Binding-site contacts:
Ligand atom O29 contacts residue SER747 of chain 1.A at 4.0 Å.
Ligand atom C33 contacts residue PHE524 of chain 1.A at 4.1 Å (hydrophobic).
Ligand atom C17 contacts residue ASN474 of chain 1.A at 3.1 Å.
Ligand atom C26 contacts residue PHE524 of chain 1.A at 4.1 Å (hydrophobic).
Ligand atom C18 contacts residue ASN474 of chain 1.A at 3.5 Å.
Ligand atom C16 contacts residue ASN474 of chain 1.A at 4.1 Å.
Ligand atom C13 contacts residue LEU523 of chain 1.A at 3.8 Å (hydrophobic).
Ligand atom C19 contacts residue ARG594 of chain 1.A at 4.1 Å.
Ligand atom C33 contacts residue ASN474 of chain 1.A at 3.2 Å.
Ligand atom O47 contacts residue SER747 of chain 1.A at 4.0 Å.
Ligand atom O27 contacts residue ASP743 of chain 1.A at 4.0 Å.
Ligand atom C28 contacts residue ASN474 of chain 1.A at 3.1 Å.
Ligand atom C26 contacts residue GLN550 of chain 1.A at 4.4 Å.
Ligand atom C48 contacts residue THR527 of chain 1.A at 4.0 Å.
Ligand atom C22 contacts residue THR527 of chain 1.A at 4.3 Å.
Ligand atom C34 contacts residue ASN474 of chain 1.A at 3.1 Å.
Ligand atom O35 contacts residue PHE524 of chain 1.A at 3.6 Å.
Ligand atom O25 contacts residue ARG594 of chain 1.A at 3.7 Å.
Ligand atom C26 contacts residue TYR553 of chain 1.A at 3.5 Å (hydrophobic).
Ligand atom C14 contacts residue THR527 of chain 1.A at 4.1 Å.
Ligand atom C28 contacts residue ILE744 of chain 1.A at 4.3 Å (hydrophobic).
Ligand atom O12 contacts residue LEU523 of chain 1.A at 3.1 Å.
Ligand atom C32 contacts residue ASN474 of chain 1.A at 3.3 Å.
Ligand atom O29 contacts residue ILE744 of chain 1.A at 4.5 Å.
Ligand atom C13 contacts residue THR527 of chain 1.A at 4.4 Å.
Ligand atom C48 contacts residue SER747 of chain 1.A at 4.1 Å.
Ligand atom O12 contacts residue THR527 of chain 1.A at 3.4 Å (h-bond).
Ligand atom O25 contacts residue TYR553 of chain 1.A at 4.4 Å.
Ligand atom C24 contacts residue ARG594 of chain 1.A at 4.5 Å.
Ligand atom C31 contacts residue LEU523 of chain 1.A at 3.6 Å (hydrophobic).
Ligand atom O29 contacts residue ASN474 of chain 1.A at 3.1 Å (h-bond).
Ligand atom O35 contacts residue LEU523 of chain 1.A at 3.0 Å.
Ligand atom C30 contacts residue ASN474 of chain 1.A at 3.5 Å.

This protein binds this small molecule.
Small molecule (SMILES): CCCCCCCCCC(=O)O[C@@H]1[C@@H](C)[C@@]2(O)[C@@H](C=C(CO)C[C@@]3(O)C(=O)C(C)=C[C@@H]23)[C@@H]2C(C)(C)C12OC(=O)CCCCCCCCC

Sequence of chain 1.A:
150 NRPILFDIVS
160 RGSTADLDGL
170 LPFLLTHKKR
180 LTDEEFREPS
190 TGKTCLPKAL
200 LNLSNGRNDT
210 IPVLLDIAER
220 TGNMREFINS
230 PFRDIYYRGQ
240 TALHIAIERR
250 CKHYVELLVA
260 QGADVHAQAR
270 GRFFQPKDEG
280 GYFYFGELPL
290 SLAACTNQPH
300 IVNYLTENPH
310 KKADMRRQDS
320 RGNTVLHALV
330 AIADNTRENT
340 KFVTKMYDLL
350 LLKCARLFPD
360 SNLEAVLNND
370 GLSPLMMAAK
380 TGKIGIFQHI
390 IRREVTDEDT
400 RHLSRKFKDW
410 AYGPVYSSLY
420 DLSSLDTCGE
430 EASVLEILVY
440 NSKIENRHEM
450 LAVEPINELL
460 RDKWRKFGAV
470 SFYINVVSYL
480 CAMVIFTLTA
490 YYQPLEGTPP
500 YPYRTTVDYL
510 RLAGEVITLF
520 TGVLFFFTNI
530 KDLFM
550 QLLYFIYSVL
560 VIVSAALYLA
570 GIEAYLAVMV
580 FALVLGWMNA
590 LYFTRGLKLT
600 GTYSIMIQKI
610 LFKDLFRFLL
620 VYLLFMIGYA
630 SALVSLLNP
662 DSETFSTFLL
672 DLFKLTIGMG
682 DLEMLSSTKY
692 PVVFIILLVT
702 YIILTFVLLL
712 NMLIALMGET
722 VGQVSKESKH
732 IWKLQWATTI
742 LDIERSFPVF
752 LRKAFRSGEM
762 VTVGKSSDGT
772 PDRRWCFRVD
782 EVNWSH